Binding-site contacts:
Ligand atom C18 contacts residue PHE122 of chain 1.A at 3.6 Å (hydrophobic).
Ligand atom C1 contacts residue LEU102 of chain 1.A at 3.3 Å (hydrophobic).
Ligand atom N1 contacts residue MET114 of chain 1.A at 3.6 Å (h-bond).
Ligand atom F2 contacts residue PHE122 of chain 1.A at 3.4 Å.
Ligand atom C16 contacts residue PHE122 of chain 1.A at 3.5 Å (hydrophobic).
Ligand atom C17 contacts residue PHE122 of chain 1.A at 3.7 Å (hydrophobic).
Ligand atom O1 contacts residue LEU102 of chain 1.A at 3.8 Å.
Ligand atom F1 contacts residue ASN188 of chain 1.A at 3.6 Å.
Ligand atom O3 contacts residue ASN191 of chain 1.A at 2.8 Å (h-bond).
Ligand atom C13 contacts residue PHE122 of chain 1.A at 3.6 Å (hydrophobic).
Ligand atom C7 contacts residue MET114 of chain 1.A at 3.7 Å (hydrophobic).
Ligand atom C5 contacts residue MET114 of chain 1.A at 3.5 Å (hydrophobic).
Ligand atom C15 contacts residue GLY118 of chain 1.A at 3.7 Å.
Ligand atom O2 contacts residue THR161 of chain 1.A at 3.2 Å (h-bond).
Ligand atom C16 contacts residue ASN188 of chain 1.A at 3.3 Å.
Ligand atom C10 contacts residue THR161 of chain 1.A at 3.6 Å.
Ligand atom C13 contacts residue ASN188 of chain 1.A at 3.1 Å.
Ligand atom F3 contacts residue GLU192 of chain 1.A at 3.3 Å.
Ligand atom F2 contacts residue PHE126 of chain 1.A at 3.4 Å.
Ligand atom N4 contacts residue ASN188 of chain 1.A at 3.3 Å (h-bond).
Ligand atom N4 contacts residue PHE122 of chain 1.A at 3.6 Å.
Ligand atom C14 contacts residue ILE119 of chain 1.A at 3.8 Å (hydrophobic).
Ligand atom F2 contacts residue TRP157 of chain 1.A at 3.2 Å.
Ligand atom N2 contacts residue TRP115 of chain 1.A at 3.6 Å.
Ligand atom N2 contacts residue TYR160 of chain 1.A at 3.4 Å.
Ligand atom C9 contacts residue TRP115 of chain 1.A at 3.8 Å (hydrophobic).
Ligand atom C4 contacts residue MET114 of chain 1.A at 3.1 Å (hydrophobic).
Ligand atom S1 contacts residue TYR160 of chain 1.A at 3.6 Å.
Ligand atom C14 contacts residue TRP219 of chain 1.A at 3.7 Å (hydrophobic).
Ligand atom C17 contacts residue ASN188 of chain 1.A at 3.3 Å.
Ligand atom C16 contacts residue ASN191 of chain 1.A at 3.7 Å.
Ligand atom F1 contacts residue MET154 of chain 1.A at 3.4 Å.
Ligand atom C12 contacts residue THR161 of chain 1.A at 3.8 Å.
Ligand atom N1 contacts residue GLY118 of chain 1.A at 3.4 Å.
Ligand atom N3 contacts residue LEU99 of chain 1.A at 3.7 Å.
Ligand atom C4 contacts residue LEU102 of chain 1.A at 3.7 Å (hydrophobic).
Ligand atom O2 contacts residue TRP115 of chain 1.A at 3.7 Å.
Ligand atom C11 contacts residue THR161 of chain 1.A at 3.4 Å.
Ligand atom C1 contacts residue ASN105 of chain 1.A at 3.1 Å.
Ligand atom C12 contacts residue PHE122 of chain 1.A at 3.7 Å (hydrophobic).

This protein binds this small molecule.
Small molecule (SMILES): COc1ccc2nc(-c3noc(C4CCN(C(=O)CCC(F)(F)F)CC4)n3)sc2c1

Sequence of chain 1.A:
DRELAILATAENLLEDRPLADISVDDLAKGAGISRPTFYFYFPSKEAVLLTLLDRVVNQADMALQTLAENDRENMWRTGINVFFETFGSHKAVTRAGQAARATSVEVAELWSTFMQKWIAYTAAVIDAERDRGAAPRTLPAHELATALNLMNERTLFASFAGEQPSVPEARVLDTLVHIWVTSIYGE